Sequence of chain 1.C:
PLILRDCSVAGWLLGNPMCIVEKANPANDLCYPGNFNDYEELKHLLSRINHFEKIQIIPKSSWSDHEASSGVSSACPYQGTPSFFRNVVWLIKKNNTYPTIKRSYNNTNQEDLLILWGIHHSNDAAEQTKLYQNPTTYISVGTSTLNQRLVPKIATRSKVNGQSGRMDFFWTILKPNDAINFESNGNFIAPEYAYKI

Binding-site contacts:
Ligand atom C2 contacts residue ASN113 of chain 1.C at 2.5 Å.
Ligand atom C5 contacts residue ASN113 of chain 1.C at 3.6 Å.
Ligand atom C3 contacts residue ASN113 of chain 1.C at 3.8 Å.
Ligand atom C1 contacts residue ASN113 of chain 1.C at 1.4 Å.
Ligand atom C7 contacts residue ASN113 of chain 1.C at 3.5 Å.
Ligand atom C4 contacts residue ASN113 of chain 1.C at 4.2 Å.
Ligand atom C6 contacts residue ASN113 of chain 1.C at 4.3 Å.
Ligand atom N2 contacts residue ASN113 of chain 1.C at 3.0 Å (h-bond).
Ligand atom O7 contacts residue ASN113 of chain 1.C at 3.7 Å.
Ligand atom O5 contacts residue ASN113 of chain 1.C at 2.4 Å (h-bond).

A small-molecule ligand and the protein it binds are described below.
Small molecule (SMILES): CC(=O)N[C@@H]1[C@@H](O)[C@H](O)[C@@H](CO)O[C@H]1O